Sequence of chain 28.E:
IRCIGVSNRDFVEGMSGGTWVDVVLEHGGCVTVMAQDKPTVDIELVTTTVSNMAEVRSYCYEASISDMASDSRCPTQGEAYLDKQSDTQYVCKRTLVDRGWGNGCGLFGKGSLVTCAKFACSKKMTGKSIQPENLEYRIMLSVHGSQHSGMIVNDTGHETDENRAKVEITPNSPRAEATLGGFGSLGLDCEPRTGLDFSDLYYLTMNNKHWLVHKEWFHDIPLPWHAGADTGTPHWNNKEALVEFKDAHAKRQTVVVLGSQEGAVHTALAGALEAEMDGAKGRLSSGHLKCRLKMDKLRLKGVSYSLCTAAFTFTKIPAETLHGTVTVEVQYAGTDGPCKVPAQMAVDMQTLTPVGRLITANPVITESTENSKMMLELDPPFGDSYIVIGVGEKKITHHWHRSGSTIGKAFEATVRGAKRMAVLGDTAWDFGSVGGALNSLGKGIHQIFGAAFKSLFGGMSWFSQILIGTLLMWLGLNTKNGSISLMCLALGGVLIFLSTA

Binding-site contacts:
Ligand atom O6 contacts residue THR156 of chain 28.E at 3.5 Å (h-bond).
Ligand atom O7 contacts residue GLY150 of chain 28.E at 3.7 Å.
Ligand atom N2 contacts residue ASN154 of chain 28.E at 1.4 Å (h-bond).
Ligand atom C7 contacts residue MET151 of chain 28.E at 4.3 Å (hydrophobic).
Ligand atom O5 contacts residue ASN154 of chain 28.E at 4.2 Å.
Ligand atom C7 contacts residue ASN154 of chain 28.E at 2.0 Å.
Ligand atom C1 contacts residue THR156 of chain 28.E at 3.4 Å.
Ligand atom C8 contacts residue VAL153 of chain 28.E at 4.3 Å (hydrophobic).
Ligand atom C8 contacts residue ASN154 of chain 28.E at 2.4 Å.
Ligand atom O3 contacts residue ASN154 of chain 28.E at 4.1 Å.
Ligand atom C8 contacts residue GLY150 of chain 28.E at 3.5 Å.
Ligand atom C2 contacts residue ASN154 of chain 28.E at 2.6 Å.
Ligand atom C1 contacts residue ASN154 of chain 28.E at 2.9 Å.
Ligand atom C6 contacts residue THR156 of chain 28.E at 4.4 Å.
Ligand atom C5 contacts residue THR156 of chain 28.E at 3.8 Å.
Ligand atom C7 contacts residue GLY150 of chain 28.E at 3.9 Å.
Ligand atom O7 contacts residue ASN154 of chain 28.E at 3.2 Å (h-bond).
Ligand atom O5 contacts residue THR156 of chain 28.E at 3.2 Å (h-bond).
Ligand atom O7 contacts residue MET151 of chain 28.E at 3.6 Å.
Ligand atom C3 contacts residue ASN154 of chain 28.E at 3.6 Å.

This protein binds this small molecule.
Small molecule (SMILES): CC(=O)N[C@H]1[C@H](O[C@H]2[C@H](O)[C@@H](NC(C)=O)CO[C@@H]2CO)O[C@H](CO)[C@@H](O)[C@@H]1O